A small-molecule ligand and the protein it binds are described below.
Small molecule (SMILES): C=C1Cc2cc(OC)c(OC)c(OC)c2-c2ccc(OC)c(=O)cc21

Binding-site contacts:
Ligand atom C8 contacts residue LEU253 of chain 1.D at 3.7 Å (hydrophobic).
Ligand atom C5 contacts residue LEU246 of chain 1.D at 3.6 Å (hydrophobic).
Ligand atom C6 contacts residue ASP249 of chain 1.D at 3.4 Å.
Ligand atom C4 contacts residue ALA248 of chain 1.D at 3.5 Å (hydrophobic).
Ligand atom C5 contacts residue ALA248 of chain 1.D at 3.6 Å (hydrophobic).
Ligand atom C6 contacts residue ALA248 of chain 1.D at 3.2 Å (hydrophobic).
Ligand atom C17 contacts residue LYS350 of chain 1.D at 3.6 Å.
Ligand atom C16 contacts residue THR312 of chain 1.D at 3.7 Å.
Ligand atom O contacts residue CYS239 of chain 1.D at 3.5 Å.
Ligand atom C contacts residue ASN101 of chain 1.C at 3.7 Å.
Ligand atom C1 contacts residue ASN256 of chain 1.D at 3.6 Å.
Ligand atom C16 contacts residue ASN348 of chain 1.D at 3.3 Å.
Ligand atom O3 contacts residue ASN256 of chain 1.D at 3.7 Å.
Ligand atom O4 contacts residue LYS350 of chain 1.D at 3.6 Å.
Ligand atom C4 contacts residue LEU253 of chain 1.D at 3.7 Å (hydrophobic).
Ligand atom O1 contacts residue CYS239 of chain 1.D at 3.7 Å.
Ligand atom C14 contacts residue MET257 of chain 1.D at 3.7 Å (hydrophobic).
Ligand atom C9 contacts residue LEU246 of chain 1.D at 3.7 Å (hydrophobic).
Ligand atom C15 contacts residue ASN256 of chain 1.D at 3.6 Å.
Ligand atom C9 contacts residue LEU253 of chain 1.D at 3.7 Å (hydrophobic).
Ligand atom O2 contacts residue ALA314 of chain 1.D at 3.3 Å.
Ligand atom C16 contacts residue VAL181 of chain 1.C at 3.6 Å (hydrophobic).
Ligand atom C7 contacts residue LEU253 of chain 1.D at 3.7 Å (hydrophobic).
Ligand atom C15 contacts residue LYS350 of chain 1.D at 3.4 Å.
Ligand atom C4 contacts residue LEU246 of chain 1.D at 3.6 Å (hydrophobic).
Ligand atom O4 contacts residue ALA180 of chain 1.C at 3.4 Å.
Ligand atom C6 contacts residue LEU240 of chain 1.D at 3.3 Å (hydrophobic).
Ligand atom C8 contacts residue ILE368 of chain 1.D at 3.5 Å (hydrophobic).
Ligand atom C3 contacts residue LEU246 of chain 1.D at 3.6 Å (hydrophobic).
Ligand atom C18 contacts residue ASN256 of chain 1.D at 3.8 Å.
Ligand atom O4 contacts residue VAL181 of chain 1.C at 3.4 Å (h-bond).
Ligand atom C7 contacts residue LEU246 of chain 1.D at 3.7 Å (hydrophobic).
Ligand atom O3 contacts residue VAL181 of chain 1.C at 3.0 Å.
Ligand atom O contacts residue ALA248 of chain 1.D at 3.2 Å.
Ligand atom C14 contacts residue LYS350 of chain 1.D at 3.5 Å.
Ligand atom C18 contacts residue LYS350 of chain 1.D at 3.7 Å.
Ligand atom C16 contacts residue VAL313 of chain 1.D at 3.6 Å (hydrophobic).
Ligand atom C contacts residue ASN256 of chain 1.D at 3.3 Å.
Ligand atom C16 contacts residue ASN256 of chain 1.D at 3.6 Å.
Ligand atom C17 contacts residue ASN256 of chain 1.D at 3.5 Å.

Sequence of chain 1.D:
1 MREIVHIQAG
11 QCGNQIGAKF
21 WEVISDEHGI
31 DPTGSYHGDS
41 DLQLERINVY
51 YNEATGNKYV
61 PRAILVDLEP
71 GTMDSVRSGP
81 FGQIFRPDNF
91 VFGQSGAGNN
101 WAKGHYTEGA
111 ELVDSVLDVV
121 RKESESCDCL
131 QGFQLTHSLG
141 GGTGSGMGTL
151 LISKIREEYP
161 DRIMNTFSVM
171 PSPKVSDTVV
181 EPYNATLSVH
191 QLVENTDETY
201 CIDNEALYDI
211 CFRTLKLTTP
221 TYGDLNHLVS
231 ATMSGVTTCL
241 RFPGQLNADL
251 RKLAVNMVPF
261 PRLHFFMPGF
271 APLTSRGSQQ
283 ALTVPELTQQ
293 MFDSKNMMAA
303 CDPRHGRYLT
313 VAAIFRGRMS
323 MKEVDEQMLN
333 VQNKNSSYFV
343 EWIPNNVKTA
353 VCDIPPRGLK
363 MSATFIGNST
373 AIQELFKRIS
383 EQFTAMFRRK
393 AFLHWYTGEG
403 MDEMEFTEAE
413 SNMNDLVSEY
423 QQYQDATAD

Sequence of chain 1.C:
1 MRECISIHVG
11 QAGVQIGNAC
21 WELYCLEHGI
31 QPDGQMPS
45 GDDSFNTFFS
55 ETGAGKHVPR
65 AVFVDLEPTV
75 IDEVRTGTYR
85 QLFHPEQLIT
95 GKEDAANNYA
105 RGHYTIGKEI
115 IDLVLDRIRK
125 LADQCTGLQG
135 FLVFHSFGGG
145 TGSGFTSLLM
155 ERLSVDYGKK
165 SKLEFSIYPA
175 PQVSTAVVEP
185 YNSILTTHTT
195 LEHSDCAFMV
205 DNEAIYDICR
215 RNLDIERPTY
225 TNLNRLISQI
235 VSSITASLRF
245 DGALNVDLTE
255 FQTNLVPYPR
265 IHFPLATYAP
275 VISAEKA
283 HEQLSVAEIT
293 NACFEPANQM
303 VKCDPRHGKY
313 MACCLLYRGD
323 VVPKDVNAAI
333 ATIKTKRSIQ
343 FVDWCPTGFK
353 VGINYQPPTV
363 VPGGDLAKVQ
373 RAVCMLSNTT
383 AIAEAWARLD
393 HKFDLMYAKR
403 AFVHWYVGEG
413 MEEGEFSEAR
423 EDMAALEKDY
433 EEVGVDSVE